Binding-site contacts:
Ligand atom O14 contacts residue HIS105 of chain 1.A at 3.1 Å (h-bond).
Ligand atom O14 contacts residue TYR76 of chain 1.A at 4.4 Å.
Ligand atom O9 contacts residue HIS105 of chain 1.A at 3.3 Å (h-bond).
Ligand atom O10 contacts residue THR78 of chain 1.A at 3.3 Å.
Ligand atom C1 contacts residue HIS105 of chain 1.A at 4.3 Å.
Ligand atom RH3 contacts residue HIS105 of chain 1.A at 2.2 Å.
Ligand atom C2 contacts residue VAL124 of chain 1.A at 4.3 Å (hydrophobic).
Ligand atom O10 contacts residue HIS105 of chain 1.A at 3.0 Å (h-bond).
Ligand atom O12 contacts residue HIS105 of chain 1.A at 3.1 Å (h-bond).

Sequence of chain 1.A:
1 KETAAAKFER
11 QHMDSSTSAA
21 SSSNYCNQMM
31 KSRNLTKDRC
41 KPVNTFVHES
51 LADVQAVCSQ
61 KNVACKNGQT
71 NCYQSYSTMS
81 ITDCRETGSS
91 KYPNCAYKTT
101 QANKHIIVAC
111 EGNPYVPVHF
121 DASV

The protein below binds the small molecule below.
Small molecule (SMILES): CC1O[Rh+](O)(O)(O)[Rh+](O)(O)(O)O1